Sequence of chain 5.E:
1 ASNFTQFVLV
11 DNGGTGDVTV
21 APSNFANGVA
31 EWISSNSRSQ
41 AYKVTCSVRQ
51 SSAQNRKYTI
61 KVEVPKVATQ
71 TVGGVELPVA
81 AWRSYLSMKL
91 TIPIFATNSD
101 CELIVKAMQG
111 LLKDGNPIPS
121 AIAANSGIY

This protein binds this small molecule.
Small molecule (SMILES): Nc1nc(=O)c2ncn([C@@H]3O[C@H](CO[P](=O)(O)O[C@H]4[C@@H](O)[C@H](n5cnc6c(N)ncnc65)O[C@@H]4CO[P](=O)(O)O[C@@H]4[C@@H](O)[C@H](n5cnc6c(N)ncnc65)O[C@@H]4COP(=O)=O)[C@@H](O)[C@H]3O)c2[nH]1

Binding-site contacts:
Ligand atom OP1 contacts residue TYR85 of chain 5.E at 3.5 Å (h-bond).
Ligand atom C6 contacts residue THR59 of chain 5.E at 3.6 Å.
Ligand atom C8 contacts residue THR45 of chain 5.E at 3.8 Å.
Ligand atom C2 contacts residue SER47 of chain 5.E at 3.4 Å.
Ligand atom C2 contacts residue THR59 of chain 5.E at 4.1 Å.
Ligand atom OP2 contacts residue LYS43 of chain 5.E at 2.7 Å (salt-bridge).
Ligand atom C6 contacts residue TYR85 of chain 5.E at 3.4 Å (hydrophobic).
Ligand atom C5 contacts residue LYS61 of chain 5.E at 3.7 Å.
Ligand atom C5 contacts residue THR45 of chain 5.E at 3.1 Å.
Ligand atom P contacts residue TYR85 of chain 5.E at 3.7 Å.
Ligand atom C5 contacts residue TYR85 of chain 5.E at 3.5 Å (hydrophobic).
Ligand atom N6 contacts residue CYS46 of chain 5.E at 3.4 Å (h-bond).
Ligand atom N6 contacts residue SER47 of chain 5.E at 4.1 Å.
Ligand atom N6 contacts residue THR45 of chain 5.E at 2.5 Å (h-bond).
Ligand atom N6 contacts residue THR91 of chain 2.E at 3.5 Å (h-bond).
Ligand atom N1 contacts residue SER47 of chain 5.E at 2.9 Å (h-bond).
Ligand atom C5 contacts residue VAL29 of chain 5.E at 4.0 Å (hydrophobic).
Ligand atom N9 contacts residue TYR85 of chain 5.E at 4.0 Å.
Ligand atom N9 contacts residue LYS61 of chain 5.E at 3.7 Å.
Ligand atom C6 contacts residue SER47 of chain 5.E at 3.9 Å.
Ligand atom O6 contacts residue LYS61 of chain 5.E at 3.0 Å (salt-bridge).
Ligand atom C5' contacts residue TYR85 of chain 5.E at 4.0 Å (hydrophobic).
Ligand atom N7 contacts residue LYS61 of chain 5.E at 3.7 Å.
Ligand atom C6 contacts residue THR45 of chain 5.E at 3.1 Å.
Ligand atom N6 contacts residue THR59 of chain 5.E at 2.8 Å (h-bond).
Ligand atom N6 contacts residue TYR85 of chain 5.E at 3.4 Å.
Ligand atom C6 contacts residue LYS61 of chain 5.E at 3.8 Å.
Ligand atom N1 contacts residue THR59 of chain 5.E at 3.5 Å.
Ligand atom OP2 contacts residue GLU63 of chain 5.E at 3.6 Å (salt-bridge).
Ligand atom C6 contacts residue VAL29 of chain 5.E at 4.1 Å (hydrophobic).
Ligand atom N1 contacts residue TYR85 of chain 5.E at 3.5 Å.
Ligand atom C8 contacts residue LYS61 of chain 5.E at 3.7 Å.
Ligand atom C4 contacts residue TYR85 of chain 5.E at 3.8 Å (hydrophobic).
Ligand atom P contacts residue LYS43 of chain 5.E at 3.2 Å.
Ligand atom C8 contacts residue TYR85 of chain 5.E at 3.8 Å (hydrophobic).
Ligand atom C4 contacts residue LYS61 of chain 5.E at 3.7 Å.
Ligand atom OP1 contacts residue LYS43 of chain 5.E at 2.9 Å (salt-bridge).
Ligand atom N7 contacts residue TYR85 of chain 5.E at 3.7 Å.
Ligand atom N6 contacts residue LYS61 of chain 5.E at 4.1 Å.
Ligand atom N7 contacts residue THR45 of chain 5.E at 2.5 Å (h-bond).

Sequence of chain 2.E:
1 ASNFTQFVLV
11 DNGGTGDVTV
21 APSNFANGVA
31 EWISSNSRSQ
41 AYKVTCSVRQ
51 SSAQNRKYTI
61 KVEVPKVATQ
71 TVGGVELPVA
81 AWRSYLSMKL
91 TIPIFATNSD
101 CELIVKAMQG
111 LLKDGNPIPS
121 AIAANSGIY